Sequence of chain 29.D:
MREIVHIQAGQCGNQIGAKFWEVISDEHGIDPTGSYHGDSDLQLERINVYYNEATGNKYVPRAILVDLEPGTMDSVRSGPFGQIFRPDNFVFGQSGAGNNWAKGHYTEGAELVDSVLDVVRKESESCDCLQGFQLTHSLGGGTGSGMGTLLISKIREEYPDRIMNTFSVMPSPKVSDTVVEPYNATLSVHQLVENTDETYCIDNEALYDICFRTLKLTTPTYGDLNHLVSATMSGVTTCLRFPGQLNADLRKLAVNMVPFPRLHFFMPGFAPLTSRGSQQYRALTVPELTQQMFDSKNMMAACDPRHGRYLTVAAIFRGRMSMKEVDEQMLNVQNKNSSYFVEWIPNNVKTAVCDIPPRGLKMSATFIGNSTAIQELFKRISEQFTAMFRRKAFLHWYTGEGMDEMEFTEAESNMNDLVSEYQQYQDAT

A small-molecule ligand and the protein it binds are described below.
Small molecule (SMILES): CC(=O)O[C@H]1C(=O)[C@@]2(C)[C@H]([C@H](OC(=O)c3ccccc3)[C@]3(O)C[C@H](OC(=O)[C@H](O)[C@@H](NC(=O)c4ccccc4)c4ccccc4)C(C)=C1C3(C)C)[C@]1(OC(C)=O)CO[C@@H]1C[C@@H]2O

Binding-site contacts:
Ligand atom C47 contacts residue ARG276 of chain 29.D at 3.5 Å.
Ligand atom C28 contacts residue PRO358 of chain 29.D at 3.7 Å (hydrophobic).
Ligand atom O05 contacts residue LEU361 of chain 29.D at 3.2 Å.
Ligand atom C14 contacts residue LEU215 of chain 29.D at 3.3 Å (hydrophobic).
Ligand atom C33 contacts residue GLU22 of chain 29.D at 3.7 Å.
Ligand atom C06 contacts residue HIS227 of chain 29.D at 2.2 Å.
Ligand atom O12 contacts residue GLY360 of chain 29.D at 3.8 Å.
Ligand atom C05 contacts residue HIS227 of chain 29.D at 2.9 Å.
Ligand atom C31 contacts residue HIS227 of chain 29.D at 3.6 Å.
Ligand atom C42 contacts residue VAL23 of chain 29.D at 3.2 Å (hydrophobic).
Ligand atom C07 contacts residue HIS227 of chain 29.D at 2.4 Å.
Ligand atom O06 contacts residue LEU215 of chain 29.D at 3.5 Å.
Ligand atom O13 contacts residue PRO358 of chain 29.D at 3.2 Å.
Ligand atom O14 contacts residue HIS227 of chain 29.D at 2.3 Å (h-bond).
Ligand atom C14 contacts residue THR274 of chain 29.D at 3.6 Å.
Ligand atom C08 contacts residue HIS227 of chain 29.D at 3.1 Å.
Ligand atom C44 contacts residue LEU361 of chain 29.D at 3.1 Å (hydrophobic).
Ligand atom O01 contacts residue ARG276 of chain 29.D at 3.7 Å.
Ligand atom C09 contacts residue HIS227 of chain 29.D at 3.6 Å.
Ligand atom C39 contacts residue ALA231 of chain 29.D at 3.7 Å (hydrophobic).
Ligand atom O13 contacts residue ARG359 of chain 29.D at 3.3 Å (salt-bridge).
Ligand atom O06 contacts residue THR274 of chain 29.D at 2.9 Å (h-bond).
Ligand atom C04 contacts residue HIS227 of chain 29.D at 3.5 Å.
Ligand atom C42 contacts residue GLU27 of chain 29.D at 3.4 Å.
Ligand atom C15 contacts residue LEU273 of chain 29.D at 3.8 Å (hydrophobic).
Ligand atom O06 contacts residue PRO272 of chain 29.D at 3.7 Å.
Ligand atom C30 contacts residue HIS227 of chain 29.D at 3.2 Å.
Ligand atom O10 contacts residue GLY360 of chain 29.D at 3.8 Å.
Ligand atom C40 contacts residue VAL23 of chain 29.D at 3.7 Å (hydrophobic).
Ligand atom C19 contacts residue THR274 of chain 29.D at 3.2 Å.
Ligand atom O06 contacts residue LEU273 of chain 29.D at 3.0 Å.
Ligand atom C16 contacts residue THR274 of chain 29.D at 3.6 Å.
Ligand atom C41 contacts residue VAL23 of chain 29.D at 2.8 Å (hydrophobic).
Ligand atom C07 contacts residue ASP224 of chain 29.D at 3.6 Å.
Ligand atom C15 contacts residue THR274 of chain 29.D at 3.8 Å.
Ligand atom C36 contacts residue HIS227 of chain 29.D at 3.4 Å.
Ligand atom O07 contacts residue THR274 of chain 29.D at 3.7 Å.
Ligand atom C15 contacts residue PRO272 of chain 29.D at 3.3 Å (hydrophobic).
Ligand atom C41 contacts residue GLU27 of chain 29.D at 3.3 Å.
Ligand atom C16 contacts residue PRO272 of chain 29.D at 3.8 Å (hydrophobic).